This protein binds this small molecule.
Small molecule (SMILES): CC(C)[C@H](C)[C@@H](O)[C@H](O)[C@@H](C)[C@H]1CC[C@H]2[C@@H]3COC(=O)[C@H]4C[C@H](O)[C@H](O)C[C@]4(C)[C@H]3CC[C@]12C

Sequence of chain 1.D:
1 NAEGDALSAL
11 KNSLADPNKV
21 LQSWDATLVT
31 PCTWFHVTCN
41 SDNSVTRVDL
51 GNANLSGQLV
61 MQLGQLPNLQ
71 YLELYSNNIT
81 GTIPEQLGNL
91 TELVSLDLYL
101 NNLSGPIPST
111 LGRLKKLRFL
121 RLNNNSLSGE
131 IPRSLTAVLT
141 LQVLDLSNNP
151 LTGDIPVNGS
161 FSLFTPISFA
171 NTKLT

Binding-site contacts:
Ligand atom C27 contacts residue PRO625 of chain 1.A at 3.4 Å (hydrophobic).
Ligand atom O03 contacts residue HIS36 of chain 1.D at 2.7 Å (h-bond).
Ligand atom O07 contacts residue TYR619 of chain 1.A at 3.6 Å.
Ligand atom O02 contacts residue ASN682 of chain 1.A at 2.2 Å (h-bond).
Ligand atom C27 contacts residue MET634 of chain 1.A at 3.6 Å (hydrophobic).
Ligand atom O03 contacts residue PHE35 of chain 1.D at 3.4 Å.
Ligand atom C11 contacts residue PHE658 of chain 1.A at 3.2 Å (hydrophobic).
Ligand atom C06 contacts residue TYR619 of chain 1.A at 3.5 Å (hydrophobic).
Ligand atom C04 contacts residue TYR619 of chain 1.A at 3.1 Å (hydrophobic).
Ligand atom C17 contacts residue PHE35 of chain 1.D at 3.4 Å (hydrophobic).
Ligand atom C18 contacts residue TRP541 of chain 1.A at 3.8 Å (hydrophobic).
Ligand atom O03 contacts residue VAL37 of chain 1.D at 3.2 Å (h-bond).
Ligand atom O22 contacts residue TYR574 of chain 1.A at 2.6 Å (h-bond).
Ligand atom C12 contacts residue PHE658 of chain 1.A at 3.2 Å (hydrophobic).
Ligand atom C13 contacts residue PHE35 of chain 1.D at 3.8 Å (hydrophobic).
Ligand atom O23 contacts residue THR623 of chain 1.A at 3.6 Å.
Ligand atom C01 contacts residue ASN682 of chain 1.A at 3.7 Å.
Ligand atom O06 contacts residue LYS578 of chain 1.A at 3.2 Å.
Ligand atom C28 contacts residue THR623 of chain 1.A at 3.6 Å.
Ligand atom O02 contacts residue HIS36 of chain 1.D at 3.0 Å (h-bond).
Ligand atom C19 contacts residue ILE659 of chain 1.A at 3.8 Å (hydrophobic).
Ligand atom C12 contacts residue PHE35 of chain 1.D at 3.5 Å (hydrophobic).
Ligand atom C26 contacts residue TRP541 of chain 1.A at 3.5 Å (hydrophobic).
Ligand atom C26 contacts residue ILE540 of chain 1.A at 3.5 Å (hydrophobic).
Ligand atom C14 contacts residue PHE35 of chain 1.D at 3.8 Å (hydrophobic).
Ligand atom C03 contacts residue HIS36 of chain 1.D at 3.7 Å.
Ligand atom C02 contacts residue ASN682 of chain 1.A at 3.3 Å.
Ligand atom O06 contacts residue ILE683 of chain 1.A at 3.5 Å.
Ligand atom C21 contacts residue MET634 of chain 1.A at 3.6 Å (hydrophobic).
Ligand atom C07 contacts residue TYR619 of chain 1.A at 3.4 Å (hydrophobic).
Ligand atom O23 contacts residue PRO625 of chain 1.A at 3.8 Å.
Ligand atom C19 contacts residue ILE683 of chain 1.A at 3.6 Å (hydrophobic).
Ligand atom C06 contacts residue LYS578 of chain 1.A at 3.7 Å.
Ligand atom C05 contacts residue TYR619 of chain 1.A at 3.6 Å (hydrophobic).
Ligand atom C22 contacts residue TYR574 of chain 1.A at 3.4 Å (hydrophobic).
Ligand atom C02 contacts residue HIS36 of chain 1.D at 3.8 Å.
Ligand atom C27 contacts residue ILE540 of chain 1.A at 3.5 Å (hydrophobic).
Ligand atom O23 contacts residue SER624 of chain 1.A at 2.7 Å (h-bond).
Ligand atom O03 contacts residue TRP34 of chain 1.D at 3.1 Å (h-bond).
Ligand atom C16 contacts residue TYR574 of chain 1.A at 3.6 Å (hydrophobic).

Sequence of chain 1.A:
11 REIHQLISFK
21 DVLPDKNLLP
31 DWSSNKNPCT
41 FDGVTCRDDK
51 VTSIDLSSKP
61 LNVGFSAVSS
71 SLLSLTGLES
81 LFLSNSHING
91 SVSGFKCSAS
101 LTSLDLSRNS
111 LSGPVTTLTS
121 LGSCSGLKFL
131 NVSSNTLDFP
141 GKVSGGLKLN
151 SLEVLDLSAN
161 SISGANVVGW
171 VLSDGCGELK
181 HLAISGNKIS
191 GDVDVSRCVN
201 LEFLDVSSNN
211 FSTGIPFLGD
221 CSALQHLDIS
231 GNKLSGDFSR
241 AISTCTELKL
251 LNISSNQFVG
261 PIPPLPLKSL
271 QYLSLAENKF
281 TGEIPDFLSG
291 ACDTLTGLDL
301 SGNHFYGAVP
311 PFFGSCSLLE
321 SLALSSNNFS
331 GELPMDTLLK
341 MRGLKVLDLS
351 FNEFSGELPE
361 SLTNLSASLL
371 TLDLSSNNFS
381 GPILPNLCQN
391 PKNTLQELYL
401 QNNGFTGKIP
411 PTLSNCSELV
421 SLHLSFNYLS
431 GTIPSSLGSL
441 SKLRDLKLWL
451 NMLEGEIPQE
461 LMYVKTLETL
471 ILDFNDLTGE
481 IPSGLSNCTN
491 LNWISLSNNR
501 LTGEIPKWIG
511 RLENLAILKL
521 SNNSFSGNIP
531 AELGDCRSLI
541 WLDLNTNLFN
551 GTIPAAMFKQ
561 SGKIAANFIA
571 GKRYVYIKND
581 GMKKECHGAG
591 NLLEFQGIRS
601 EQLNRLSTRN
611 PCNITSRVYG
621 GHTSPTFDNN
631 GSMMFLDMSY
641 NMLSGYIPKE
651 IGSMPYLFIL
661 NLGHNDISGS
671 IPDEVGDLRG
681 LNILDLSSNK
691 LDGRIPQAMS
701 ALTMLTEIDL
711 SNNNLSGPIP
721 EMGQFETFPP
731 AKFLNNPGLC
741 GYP